A small-molecule ligand and the protein it binds are described below.
Small molecule (SMILES): CC(=O)C(=O)O

Sequence of chain 2.B:
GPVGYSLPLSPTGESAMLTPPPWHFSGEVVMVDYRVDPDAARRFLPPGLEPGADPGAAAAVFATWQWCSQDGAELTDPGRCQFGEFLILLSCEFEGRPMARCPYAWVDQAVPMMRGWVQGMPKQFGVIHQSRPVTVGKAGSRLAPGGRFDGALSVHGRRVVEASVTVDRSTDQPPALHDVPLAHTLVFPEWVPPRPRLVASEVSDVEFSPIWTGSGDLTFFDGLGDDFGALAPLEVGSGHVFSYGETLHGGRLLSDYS

Binding-site contacts:
Ligand atom O contacts residue PHE58 of chain 2.B at 3.7 Å.
Ligand atom CB contacts residue MET154 of chain 2.B at 4.4 Å (hydrophobic).
Ligand atom C contacts residue LYS156 of chain 2.B at 2.2 Å.
Ligand atom OXT contacts residue PHE58 of chain 2.B at 4.0 Å.
Ligand atom OXT contacts residue ARG148 of chain 2.B at 2.8 Å (salt-bridge).
Ligand atom OXT contacts residue GLY149 of chain 2.B at 4.1 Å.
Ligand atom CB contacts residue GLU118 of chain 2.B at 3.5 Å.
Ligand atom O contacts residue PHE116 of chain 2.B at 3.4 Å.
Ligand atom C contacts residue ARG148 of chain 2.B at 3.6 Å.
Ligand atom CA contacts residue LYS156 of chain 2.B at 1.3 Å.
Ligand atom C contacts residue PHE58 of chain 2.B at 4.1 Å (hydrophobic).
Ligand atom OXT contacts residue LYS156 of chain 2.B at 3.2 Å (salt-bridge).
Ligand atom C contacts residue GLN152 of chain 2.B at 4.1 Å.
Ligand atom CB contacts residue PHE116 of chain 2.B at 3.9 Å (hydrophobic).
Ligand atom CB contacts residue LYS156 of chain 2.B at 2.4 Å.
Ligand atom CA contacts residue GLN152 of chain 2.B at 4.3 Å.
Ligand atom O contacts residue PRO145 of chain 2.B at 3.4 Å.
Ligand atom CA contacts residue GLY149 of chain 2.B at 4.5 Å.
Ligand atom CA contacts residue PHE116 of chain 2.B at 4.4 Å (hydrophobic).
Ligand atom CA contacts residue PRO145 of chain 2.B at 3.8 Å (hydrophobic).
Ligand atom O contacts residue LYS156 of chain 2.B at 2.9 Å (salt-bridge).
Ligand atom OXT contacts residue GLN152 of chain 2.B at 3.1 Å (h-bond).
Ligand atom C contacts residue PHE116 of chain 2.B at 4.3 Å (hydrophobic).
Ligand atom C contacts residue GLY149 of chain 2.B at 4.5 Å.
Ligand atom O contacts residue ARG148 of chain 2.B at 2.8 Å (salt-bridge).
Ligand atom C contacts residue PRO145 of chain 2.B at 3.7 Å (hydrophobic).
Ligand atom OXT contacts residue PRO145 of chain 2.B at 4.1 Å.